This protein binds this small molecule.
Small molecule (SMILES): CC(=O)N[C@@H]1[C@@H](O)[C@H](O)[C@@H](CO)O[C@H]1O

Sequence of chain 1.I:
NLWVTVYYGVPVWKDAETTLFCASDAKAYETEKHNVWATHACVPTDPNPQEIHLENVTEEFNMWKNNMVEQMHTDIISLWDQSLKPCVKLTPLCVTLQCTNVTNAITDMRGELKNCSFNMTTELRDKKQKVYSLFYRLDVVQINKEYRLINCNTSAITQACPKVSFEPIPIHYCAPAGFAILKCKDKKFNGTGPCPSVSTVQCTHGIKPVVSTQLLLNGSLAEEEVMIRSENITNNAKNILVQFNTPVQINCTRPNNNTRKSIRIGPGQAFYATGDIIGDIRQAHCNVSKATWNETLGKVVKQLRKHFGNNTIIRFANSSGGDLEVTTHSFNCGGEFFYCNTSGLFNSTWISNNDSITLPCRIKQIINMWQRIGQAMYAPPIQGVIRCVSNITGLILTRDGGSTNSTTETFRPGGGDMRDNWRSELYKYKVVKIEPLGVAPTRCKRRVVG

Binding-site contacts:
Ligand atom O5 contacts residue ASN203 of chain 1.I at 2.4 Å (h-bond).
Ligand atom O7 contacts residue LYS201 of chain 1.I at 3.1 Å (salt-bridge).
Ligand atom C7 contacts residue ASP199 of chain 1.I at 4.4 Å.
Ligand atom C8 contacts residue ASP199 of chain 1.I at 4.2 Å.
Ligand atom C8 contacts residue ASN203 of chain 1.I at 3.7 Å.
Ligand atom O7 contacts residue ASP199 of chain 1.I at 3.7 Å.
Ligand atom C2 contacts residue ASN203 of chain 1.I at 2.4 Å.
Ligand atom C5 contacts residue ASN203 of chain 1.I at 3.7 Å.
Ligand atom C1 contacts residue ASN203 of chain 1.I at 1.5 Å.
Ligand atom C8 contacts residue THR205 of chain 1.I at 4.3 Å.
Ligand atom C7 contacts residue LYS201 of chain 1.I at 4.1 Å.
Ligand atom O7 contacts residue PHE202 of chain 1.I at 3.7 Å.
Ligand atom O7 contacts residue ASN203 of chain 1.I at 3.8 Å.
Ligand atom N2 contacts residue ASN203 of chain 1.I at 2.9 Å (h-bond).
Ligand atom C7 contacts residue ASN203 of chain 1.I at 3.5 Å.
Ligand atom C7 contacts residue PHE202 of chain 1.I at 4.4 Å (hydrophobic).
Ligand atom C4 contacts residue ASN203 of chain 1.I at 4.1 Å.
Ligand atom C3 contacts residue ASN203 of chain 1.I at 3.7 Å.
Ligand atom C8 contacts residue PHE202 of chain 1.I at 3.8 Å (hydrophobic).